Sequence of chain 1.A:
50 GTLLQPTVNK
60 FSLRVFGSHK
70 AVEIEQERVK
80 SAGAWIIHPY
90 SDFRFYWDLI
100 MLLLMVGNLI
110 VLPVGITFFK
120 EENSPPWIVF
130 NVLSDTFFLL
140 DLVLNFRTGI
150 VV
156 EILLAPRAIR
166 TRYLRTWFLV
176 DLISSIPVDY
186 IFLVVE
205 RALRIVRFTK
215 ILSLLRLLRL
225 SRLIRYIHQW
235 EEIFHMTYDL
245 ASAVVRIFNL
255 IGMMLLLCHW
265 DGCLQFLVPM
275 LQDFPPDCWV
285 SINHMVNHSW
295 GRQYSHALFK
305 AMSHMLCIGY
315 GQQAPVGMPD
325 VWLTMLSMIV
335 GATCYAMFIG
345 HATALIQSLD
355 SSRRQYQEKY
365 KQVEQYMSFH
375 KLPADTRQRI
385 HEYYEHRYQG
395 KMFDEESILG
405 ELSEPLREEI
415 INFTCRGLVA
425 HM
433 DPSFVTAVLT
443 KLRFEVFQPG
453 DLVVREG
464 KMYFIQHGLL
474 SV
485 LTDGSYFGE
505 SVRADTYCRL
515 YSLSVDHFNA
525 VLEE

A protein and the small-molecule ligand that binds it are described below.
Small molecule (SMILES): COc1ccc(CCN2CCC[C@H](CN3CCc4cc(OC)c(OC)cc4CC3=O)C2)cc1OC

Binding-site contacts:
Ligand atom CBA contacts residue TYR242 of chain 1.A at 4.1 Å (hydrophobic).
Ligand atom CAW contacts residue PHE238 of chain 1.A at 3.7 Å (hydrophobic).
Ligand atom CBF contacts residue ILE231 of chain 1.A at 3.9 Å (hydrophobic).
Ligand atom OAB contacts residue TRP234 of chain 1.A at 4.3 Å.
Ligand atom OAC contacts residue GLU235 of chain 1.A at 4.1 Å.
Ligand atom CAK contacts residue LEU244 of chain 1.A at 3.9 Å (hydrophobic).
Ligand atom CAI contacts residue TYR242 of chain 1.A at 4.3 Å (hydrophobic).
Ligand atom CAI contacts residue LEU244 of chain 1.A at 3.8 Å (hydrophobic).
Ligand atom CAJ contacts residue TYR242 of chain 1.A at 4.5 Å (hydrophobic).
Ligand atom CAU contacts residue PHE238 of chain 1.A at 4.4 Å (hydrophobic).
Ligand atom CAS contacts residue LEU244 of chain 1.A at 3.9 Å (hydrophobic).
Ligand atom CBF contacts residue TRP234 of chain 1.A at 3.6 Å (hydrophobic).
Ligand atom CAR contacts residue PHE238 of chain 1.A at 3.6 Å (hydrophobic).
Ligand atom CAT contacts residue PHE238 of chain 1.A at 3.5 Å (hydrophobic).
Ligand atom CBG contacts residue GLU235 of chain 1.A at 3.7 Å.
Ligand atom NAF contacts residue TYR242 of chain 1.A at 4.3 Å.
Ligand atom CAV contacts residue TYR242 of chain 1.A at 4.2 Å (hydrophobic).
Ligand atom CAM contacts residue TYR242 of chain 1.A at 3.6 Å (hydrophobic).
Ligand atom CAK contacts residue TYR242 of chain 1.A at 4.3 Å (hydrophobic).
Ligand atom CAN contacts residue TYR242 of chain 1.A at 3.8 Å (hydrophobic).
Ligand atom CBD contacts residue TYR242 of chain 1.A at 4.4 Å (hydrophobic).
Ligand atom CAO contacts residue PHE238 of chain 1.A at 4.0 Å (hydrophobic).